Binding-site contacts:
Ligand atom OXT contacts residue LEU200 of chain 1.B at 3.7 Å.
Ligand atom CG contacts residue CP1 of chain 1.K at 4.3 Å.
Ligand atom CD contacts residue CP1 of chain 1.K at 3.3 Å.
Ligand atom CG contacts residue PRO296 of chain 1.B at 4.3 Å (hydrophobic).
Ligand atom C1 contacts residue ARG198 of chain 1.B at 4.2 Å.
Ligand atom CG contacts residue VAL204 of chain 1.B at 4.3 Å (hydrophobic).
Ligand atom CA contacts residue PHE132 of chain 1.B at 3.8 Å (hydrophobic).
Ligand atom CB contacts residue PHE132 of chain 1.B at 3.5 Å (hydrophobic).
Ligand atom CD contacts residue PRO296 of chain 1.B at 4.3 Å (hydrophobic).
Ligand atom CD contacts residue HIS167 of chain 1.B at 4.4 Å.
Ligand atom C2 contacts residue HIS196 of chain 1.B at 4.2 Å.
Ligand atom CD contacts residue LEU295 of chain 1.B at 3.7 Å (hydrophobic).
Ligand atom CB contacts residue TRP95 of chain 1.A at 4.4 Å (hydrophobic).
Ligand atom O contacts residue GLU162 of chain 1.B at 2.6 Å (salt-bridge).
Ligand atom CB contacts residue CP1 of chain 1.K at 4.3 Å.
Ligand atom C2 contacts residue TRP95 of chain 1.A at 4.3 Å (hydrophobic).
Ligand atom CD contacts residue CYS294 of chain 1.B at 4.3 Å (hydrophobic).
Ligand atom N1 contacts residue LEU200 of chain 1.B at 4.3 Å.
Ligand atom C1 contacts residue TRP95 of chain 1.A at 3.8 Å (hydrophobic).
Ligand atom OXT contacts residue LYS256 of chain 1.B at 2.9 Å (salt-bridge).
Ligand atom C2 contacts residue LEU200 of chain 1.B at 3.6 Å (hydrophobic).
Ligand atom O1 contacts residue ARG198 of chain 1.B at 3.6 Å.
Ligand atom CG contacts residue LEU295 of chain 1.B at 4.2 Å (hydrophobic).
Ligand atom O1 contacts residue PHE132 of chain 1.B at 3.7 Å.
Ligand atom CB contacts residue GLU162 of chain 1.B at 3.6 Å.
Ligand atom CD contacts residue GLU162 of chain 1.B at 3.4 Å.
Ligand atom OXT contacts residue PRO201 of chain 1.B at 3.7 Å.
Ligand atom O1 contacts residue TRP95 of chain 1.A at 3.5 Å.
Ligand atom C2 contacts residue GLU110 of chain 1.A at 3.3 Å.
Ligand atom CG contacts residue GLU162 of chain 1.B at 3.7 Å.
Ligand atom C1 contacts residue LEU200 of chain 1.B at 3.7 Å (hydrophobic).
Ligand atom CA contacts residue GLU162 of chain 1.B at 4.2 Å.
Ligand atom C contacts residue PRO201 of chain 1.B at 3.6 Å (hydrophobic).
Ligand atom C contacts residue GLU162 of chain 1.B at 3.7 Å.
Ligand atom N1 contacts residue TRP95 of chain 1.A at 4.3 Å.
Ligand atom CD contacts residue ARG130 of chain 1.B at 4.0 Å.
Ligand atom O contacts residue PRO201 of chain 1.B at 3.4 Å.
Ligand atom O1 contacts residue LEU200 of chain 1.B at 3.8 Å.
Ligand atom C contacts residue LYS256 of chain 1.B at 4.0 Å.
Ligand atom C2 contacts residue ARG198 of chain 1.B at 4.0 Å.

Sequence of chain 1.B:
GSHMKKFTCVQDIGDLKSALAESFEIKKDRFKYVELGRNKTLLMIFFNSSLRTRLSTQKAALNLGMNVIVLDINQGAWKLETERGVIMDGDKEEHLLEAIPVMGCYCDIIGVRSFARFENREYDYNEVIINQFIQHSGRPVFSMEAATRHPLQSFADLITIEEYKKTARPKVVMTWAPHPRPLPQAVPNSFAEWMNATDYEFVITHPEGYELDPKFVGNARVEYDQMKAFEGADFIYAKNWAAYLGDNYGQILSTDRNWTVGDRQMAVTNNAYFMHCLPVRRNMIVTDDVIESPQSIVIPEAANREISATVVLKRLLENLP

Sequence of chain 1.A:
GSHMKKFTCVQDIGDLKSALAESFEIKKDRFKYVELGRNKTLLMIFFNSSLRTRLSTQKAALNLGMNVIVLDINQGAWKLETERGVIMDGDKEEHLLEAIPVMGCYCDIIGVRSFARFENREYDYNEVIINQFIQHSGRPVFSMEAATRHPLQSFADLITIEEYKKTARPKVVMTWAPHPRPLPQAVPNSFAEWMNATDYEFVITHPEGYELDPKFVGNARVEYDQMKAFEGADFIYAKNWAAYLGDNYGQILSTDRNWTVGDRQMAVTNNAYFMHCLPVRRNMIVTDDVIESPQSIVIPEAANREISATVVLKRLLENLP

The protein below binds the small molecule below.
Small molecule (SMILES): CCC[C@H](NC(C)=O)C(=O)O